Binding-site contacts:
Ligand atom C3 contacts residue TYR320 of chain 1.A at 3.9 Å (hydrophobic).
Ligand atom C8 contacts residue VAL181 of chain 1.A at 3.4 Å (hydrophobic).
Ligand atom C20 contacts residue TYR190 of chain 1.A at 3.2 Å (hydrophobic).
Ligand atom C9 contacts residue TYR183 of chain 1.A at 3.5 Å (hydrophobic).
Ligand atom C14 contacts residue LEU102 of chain 1.A at 3.5 Å (hydrophobic).
Ligand atom C12 contacts residue TYR190 of chain 1.A at 3.9 Å (hydrophobic).
Ligand atom C2 contacts residue TYR320 of chain 1.A at 3.7 Å (hydrophobic).
Ligand atom C8 contacts residue GLY192 of chain 1.A at 3.9 Å.
Ligand atom C15 contacts residue TYR190 of chain 1.A at 3.4 Å (hydrophobic).
Ligand atom C20 contacts residue TRP231 of chain 1.A at 3.7 Å (hydrophobic).
Ligand atom C18 contacts residue TYR190 of chain 1.A at 3.7 Å (hydrophobic).
Ligand atom C9 contacts residue GLY192 of chain 1.A at 3.5 Å.
Ligand atom C13 contacts residue TYR183 of chain 1.A at 3.9 Å (hydrophobic).
Ligand atom C1 contacts residue TYR320 of chain 1.A at 3.5 Å (hydrophobic).
Ligand atom C19 contacts residue VAL110 of chain 1.A at 3.6 Å (hydrophobic).
Ligand atom C5 contacts residue VAL108 of chain 1.A at 3.8 Å (hydrophobic).
Ligand atom C16 contacts residue TYR190 of chain 1.A at 3.6 Å (hydrophobic).
Ligand atom C3 contacts residue HIS237 of chain 1.A at 3.4 Å.
Ligand atom C17 contacts residue TYR190 of chain 1.A at 3.7 Å (hydrophobic).
Ligand atom N3 contacts residue PHE229 of chain 1.A at 3.4 Å.
Ligand atom C10 contacts residue TYR190 of chain 1.A at 3.4 Å (hydrophobic).
Ligand atom C9 contacts residue TYR190 of chain 1.A at 3.2 Å (hydrophobic).
Ligand atom C19 contacts residue TYR190 of chain 1.A at 3.9 Å (hydrophobic).
Ligand atom C9 contacts residue VAL181 of chain 1.A at 3.5 Å (hydrophobic).
Ligand atom C11 contacts residue VAL108 of chain 1.A at 3.7 Å (hydrophobic).
Ligand atom C13 contacts residue LEU102 of chain 1.A at 3.7 Å (hydrophobic).
Ligand atom O2 contacts residue LYS103 of chain 1.A at 3.8 Å.
Ligand atom C4 contacts residue LYS103 of chain 1.A at 3.7 Å.
Ligand atom N1 contacts residue TYR320 of chain 1.A at 3.7 Å.
Ligand atom C6 contacts residue VAL108 of chain 1.A at 3.7 Å (hydrophobic).
Ligand atom C5 contacts residue LYS103 of chain 1.A at 3.0 Å.
Ligand atom O3 contacts residue VAL108 of chain 1.A at 3.8 Å.
Ligand atom N2 contacts residue TYR190 of chain 1.A at 3.1 Å.
Ligand atom C14 contacts residue TYR183 of chain 1.A at 3.5 Å (hydrophobic).
Ligand atom C4 contacts residue TYR320 of chain 1.A at 3.9 Å (hydrophobic).
Ligand atom O1 contacts residue TYR320 of chain 1.A at 3.6 Å.
Ligand atom O1 contacts residue PRO238 of chain 1.A at 3.7 Å.
Ligand atom N3 contacts residue VAL110 of chain 1.A at 3.5 Å.
Ligand atom C9 contacts residue VAL191 of chain 1.A at 3.9 Å (hydrophobic).
Ligand atom C8 contacts residue TYR183 of chain 1.A at 3.7 Å (hydrophobic).

Sequence of chain 1.A:
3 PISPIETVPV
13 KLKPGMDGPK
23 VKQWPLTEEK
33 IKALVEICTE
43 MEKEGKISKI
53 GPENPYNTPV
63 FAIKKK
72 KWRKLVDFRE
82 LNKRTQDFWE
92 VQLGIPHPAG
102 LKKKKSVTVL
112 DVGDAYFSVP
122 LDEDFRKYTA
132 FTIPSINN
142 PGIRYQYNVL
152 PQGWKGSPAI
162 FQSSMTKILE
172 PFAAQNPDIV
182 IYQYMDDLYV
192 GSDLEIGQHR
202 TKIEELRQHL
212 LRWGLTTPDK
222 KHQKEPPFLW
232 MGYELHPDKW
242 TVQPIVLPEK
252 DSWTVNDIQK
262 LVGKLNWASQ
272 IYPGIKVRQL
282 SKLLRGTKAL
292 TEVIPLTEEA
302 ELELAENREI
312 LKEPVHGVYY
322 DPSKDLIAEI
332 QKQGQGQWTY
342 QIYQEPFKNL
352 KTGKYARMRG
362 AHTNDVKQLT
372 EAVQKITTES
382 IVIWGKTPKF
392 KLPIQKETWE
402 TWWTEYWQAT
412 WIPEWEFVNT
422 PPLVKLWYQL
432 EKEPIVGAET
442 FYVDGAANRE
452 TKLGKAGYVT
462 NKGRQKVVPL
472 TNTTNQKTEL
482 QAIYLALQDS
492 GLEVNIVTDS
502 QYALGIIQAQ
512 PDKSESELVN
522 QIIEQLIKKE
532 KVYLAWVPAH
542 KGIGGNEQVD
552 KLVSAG

This protein binds this small molecule.
Small molecule (SMILES): CN(C)C(=O)CCOc1ccccc1Oc1cccn2cc(C#N)cc12